Sequence of chain 1.A:
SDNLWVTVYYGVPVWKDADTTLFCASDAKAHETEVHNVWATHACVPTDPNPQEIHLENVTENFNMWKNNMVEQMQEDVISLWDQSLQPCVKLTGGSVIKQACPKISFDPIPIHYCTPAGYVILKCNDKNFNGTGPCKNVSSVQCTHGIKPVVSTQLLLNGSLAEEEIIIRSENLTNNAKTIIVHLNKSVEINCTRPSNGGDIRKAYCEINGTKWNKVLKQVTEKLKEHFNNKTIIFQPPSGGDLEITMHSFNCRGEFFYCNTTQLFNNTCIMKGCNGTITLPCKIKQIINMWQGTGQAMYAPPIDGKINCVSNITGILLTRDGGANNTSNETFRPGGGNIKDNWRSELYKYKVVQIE

Sequence of chain 1.F:
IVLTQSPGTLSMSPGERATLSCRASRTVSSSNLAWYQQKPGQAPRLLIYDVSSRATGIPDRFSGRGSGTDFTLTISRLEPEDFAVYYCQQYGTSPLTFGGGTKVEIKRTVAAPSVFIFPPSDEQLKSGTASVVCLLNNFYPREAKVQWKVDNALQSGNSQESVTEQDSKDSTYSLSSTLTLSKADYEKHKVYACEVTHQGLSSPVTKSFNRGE

Binding-site contacts:
Ligand atom C3 contacts residue ASN138 of chain 1.A at 3.8 Å.
Ligand atom N2 contacts residue ASN138 of chain 1.A at 3.1 Å (h-bond).
Ligand atom O3 contacts residue SER31 of chain 1.F at 3.7 Å.
Ligand atom C4 contacts residue ASN138 of chain 1.A at 4.2 Å.
Ligand atom C3 contacts residue SER31 of chain 1.F at 4.1 Å.
Ligand atom O5 contacts residue HIS55 of chain 1.A at 4.0 Å.
Ligand atom C1 contacts residue ASN138 of chain 1.A at 1.4 Å.
Ligand atom C8 contacts residue SER30 of chain 1.F at 4.2 Å.
Ligand atom O5 contacts residue ASN138 of chain 1.A at 2.3 Å (h-bond).
Ligand atom C5 contacts residue ASN138 of chain 1.A at 3.6 Å.
Ligand atom C1 contacts residue HIS55 of chain 1.A at 4.0 Å.
Ligand atom C5 contacts residue HIS55 of chain 1.A at 3.6 Å.
Ligand atom O5 contacts residue ASN126 of chain 1.A at 3.8 Å.
Ligand atom C7 contacts residue ASN138 of chain 1.A at 3.2 Å.
Ligand atom C2 contacts residue ASN138 of chain 1.A at 2.5 Å.
Ligand atom C6 contacts residue HIS55 of chain 1.A at 4.1 Å.
Ligand atom C1 contacts residue ASN126 of chain 1.A at 4.4 Å.
Ligand atom O7 contacts residue ASN138 of chain 1.A at 2.8 Å (h-bond).
Ligand atom O4 contacts residue SER31 of chain 1.F at 4.2 Å.

The protein below binds the small molecule below.
Small molecule (SMILES): CC(=O)N[C@@H]1[C@@H](O)[C@H](O)[C@@H](CO)O[C@H]1O